Binding-site contacts:
Ligand atom N2 contacts residue ASN294 of chain 1.A at 3.0 Å (h-bond).
Ligand atom O4 contacts residue PHE351 of chain 1.A at 3.5 Å.
Ligand atom C4 contacts residue CYS352 of chain 1.A at 3.7 Å (hydrophobic).
Ligand atom O6 contacts residue TRP353 of chain 1.A at 3.6 Å.
Ligand atom C8 contacts residue CYS292 of chain 1.A at 3.6 Å (hydrophobic).
Ligand atom O7 contacts residue ASN294 of chain 1.A at 3.3 Å (h-bond).
Ligand atom O5 contacts residue ASN294 of chain 1.A at 2.2 Å (h-bond).
Ligand atom C6 contacts residue TYR285 of chain 1.A at 3.4 Å (hydrophobic).
Ligand atom C1 contacts residue ASN294 of chain 1.A at 1.4 Å.
Ligand atom C2 contacts residue ASN294 of chain 1.A at 2.5 Å.
Ligand atom C8 contacts residue TYR285 of chain 1.A at 3.7 Å (hydrophobic).
Ligand atom O4 contacts residue ASP349 of chain 1.A at 2.4 Å (salt-bridge).
Ligand atom C6 contacts residue CYS352 of chain 1.A at 3.0 Å (hydrophobic).
Ligand atom O3 contacts residue LEU348 of chain 1.A at 3.8 Å.
Ligand atom O6 contacts residue CYS352 of chain 1.A at 2.6 Å (h-bond).
Ligand atom O2 contacts residue PHE351 of chain 1.A at 3.5 Å.
Ligand atom C4 contacts residue ASP349 of chain 1.A at 3.5 Å.
Ligand atom O3 contacts residue PHE351 of chain 1.A at 3.7 Å.
Ligand atom C8 contacts residue TRP353 of chain 1.A at 3.8 Å (hydrophobic).
Ligand atom C5 contacts residue TYR285 of chain 1.A at 3.5 Å (hydrophobic).
Ligand atom N2 contacts residue TRP353 of chain 1.A at 3.7 Å.
Ligand atom C3 contacts residue ASP349 of chain 1.A at 3.6 Å.
Ligand atom O6 contacts residue ASP324 of chain 1.A at 2.6 Å (salt-bridge).
Ligand atom C3 contacts residue TRP353 of chain 1.A at 3.5 Å (hydrophobic).
Ligand atom C7 contacts residue ASN294 of chain 1.A at 3.4 Å.
Ligand atom O3 contacts residue CYS369 of chain 1.A at 3.6 Å.
Ligand atom O4 contacts residue CYS352 of chain 1.A at 3.0 Å (h-bond).
Ligand atom C5 contacts residue ASN294 of chain 1.A at 3.5 Å.
Ligand atom O3 contacts residue ASP349 of chain 1.A at 3.0 Å (salt-bridge).
Ligand atom O3 contacts residue TRP353 of chain 1.A at 3.8 Å.
Ligand atom O2 contacts residue SER347 of chain 1.A at 3.6 Å.
Ligand atom O6 contacts residue TRP353 of chain 1.A at 3.5 Å.
Ligand atom O4 contacts residue PRO350 of chain 1.A at 3.6 Å.
Ligand atom C6 contacts residue ASP324 of chain 1.A at 3.3 Å.
Ligand atom O3 contacts residue SER347 of chain 1.A at 2.9 Å (h-bond).
Ligand atom O5 contacts residue TYR285 of chain 1.A at 3.5 Å.
Ligand atom C6 contacts residue PHE351 of chain 1.A at 3.6 Å (hydrophobic).
Ligand atom C6 contacts residue TRP353 of chain 1.A at 3.4 Å (hydrophobic).
Ligand atom C3 contacts residue ASN294 of chain 1.A at 3.8 Å.
Ligand atom O4 contacts residue CYS369 of chain 1.A at 3.6 Å.

Sequence of chain 1.A:
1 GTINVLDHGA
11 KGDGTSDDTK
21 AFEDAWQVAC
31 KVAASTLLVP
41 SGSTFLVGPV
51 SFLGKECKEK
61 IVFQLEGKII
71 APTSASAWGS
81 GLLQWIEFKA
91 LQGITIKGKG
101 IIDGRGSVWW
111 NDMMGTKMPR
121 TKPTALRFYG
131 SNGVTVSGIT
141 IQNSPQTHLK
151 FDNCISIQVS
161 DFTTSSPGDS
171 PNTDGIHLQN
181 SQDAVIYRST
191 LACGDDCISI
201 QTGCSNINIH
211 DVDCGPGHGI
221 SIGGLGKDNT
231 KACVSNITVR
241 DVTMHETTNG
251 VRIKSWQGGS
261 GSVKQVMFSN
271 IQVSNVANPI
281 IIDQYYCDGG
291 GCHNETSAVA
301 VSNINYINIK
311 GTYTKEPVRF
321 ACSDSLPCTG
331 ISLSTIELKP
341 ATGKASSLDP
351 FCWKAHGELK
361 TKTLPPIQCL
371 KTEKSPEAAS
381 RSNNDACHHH

This small molecule binds to this protein.
Small molecule (SMILES): CC(=O)N[C@H]1[C@H](O[C@H]2[C@H](O)[C@@H](NC(C)=O)CO[C@@H]2CO)O[C@H](CO)[C@@H](O[C@@H]2O[C@H](CO[C@H]3O[C@H](CO[C@H]4O[C@H](CO)[C@@H](O)[C@H](O)[C@@H]4O)[C@@H](O)[C@H](O[C@H]4O[C@H](CO)[C@@H](O)[C@H](O)[C@@H]4O)[C@@H]3O)[C@@H](O)[C@H](O[C@H]3O[C@H](CO)[C@@H](O)[C@H](O)[C@@H]3O)[C@@H]2O)[C@@H]1O